Binding-site contacts:
Ligand atom C6 contacts residue NAG1 of chain 2.X at 3.3 Å.
Ligand atom C1 contacts residue NAG1 of chain 2.X at 3.4 Å.
Ligand atom C3 contacts residue NAG1 of chain 2.X at 3.4 Å.
Ligand atom O6 contacts residue NAG1 of chain 2.X at 3.0 Å (h-bond).
Ligand atom O5 contacts residue ASN355 of chain 2.D at 2.3 Å (h-bond).
Ligand atom C4 contacts residue NAG1 of chain 2.X at 4.3 Å.
Ligand atom O3 contacts residue NAG1 of chain 2.X at 3.2 Å (h-bond).
Ligand atom C1 contacts residue SER357 of chain 2.D at 4.2 Å.
Ligand atom C5 contacts residue SER357 of chain 2.D at 4.2 Å.
Ligand atom C5 contacts residue ASN355 of chain 2.D at 3.6 Å.
Ligand atom C2 contacts residue ASN355 of chain 2.D at 2.5 Å.
Ligand atom C7 contacts residue ASN355 of chain 2.D at 3.9 Å.
Ligand atom N2 contacts residue NAG1 of chain 2.X at 3.2 Å (h-bond).
Ligand atom C4 contacts residue ASN355 of chain 2.D at 4.2 Å.
Ligand atom C8 contacts residue NAG1 of chain 2.X at 4.2 Å.
Ligand atom C1 contacts residue ASN355 of chain 2.D at 1.4 Å.
Ligand atom C3 contacts residue ASN355 of chain 2.D at 3.8 Å.
Ligand atom O5 contacts residue NAG1 of chain 2.X at 3.0 Å (h-bond).
Ligand atom N2 contacts residue ASN355 of chain 2.D at 2.9 Å (h-bond).
Ligand atom O4 contacts residue NAG1 of chain 2.X at 3.5 Å.
Ligand atom O7 contacts residue NAG1 of chain 2.X at 4.1 Å.
Ligand atom O7 contacts residue ASN355 of chain 2.D at 4.4 Å.
Ligand atom O6 contacts residue SER357 of chain 2.D at 4.2 Å.
Ligand atom O5 contacts residue SER357 of chain 2.D at 4.1 Å.
Ligand atom C5 contacts residue NAG1 of chain 2.X at 3.7 Å.
Ligand atom C7 contacts residue NAG1 of chain 2.X at 4.3 Å.
Ligand atom C2 contacts residue NAG1 of chain 2.X at 3.7 Å.

Sequence of chain 2.D:
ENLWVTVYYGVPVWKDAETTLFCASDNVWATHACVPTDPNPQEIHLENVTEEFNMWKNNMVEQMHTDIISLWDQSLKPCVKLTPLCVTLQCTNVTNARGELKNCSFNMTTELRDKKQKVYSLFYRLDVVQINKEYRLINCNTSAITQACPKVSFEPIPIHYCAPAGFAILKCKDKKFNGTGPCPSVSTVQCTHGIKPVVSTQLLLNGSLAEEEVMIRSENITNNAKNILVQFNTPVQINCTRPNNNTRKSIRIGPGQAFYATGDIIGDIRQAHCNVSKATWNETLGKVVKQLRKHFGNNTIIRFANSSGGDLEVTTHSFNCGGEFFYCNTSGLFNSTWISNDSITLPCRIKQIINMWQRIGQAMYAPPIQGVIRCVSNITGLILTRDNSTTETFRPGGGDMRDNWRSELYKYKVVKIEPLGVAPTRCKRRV

This protein binds this small molecule.
Small molecule (SMILES): CC(=O)N[C@H]1[C@H](O[C@H]2[C@H](O)[C@@H](NC(C)=O)CO[C@@H]2CO)O[C@H](CO)[C@@H](O)[C@@H]1O